A small-molecule ligand and the protein it binds are described below.
Small molecule (SMILES): CC(=O)N[C@@H]1[C@@H](O)[C@H](O)[C@@H](CO)O[C@H]1O

Sequence of chain 1.A:
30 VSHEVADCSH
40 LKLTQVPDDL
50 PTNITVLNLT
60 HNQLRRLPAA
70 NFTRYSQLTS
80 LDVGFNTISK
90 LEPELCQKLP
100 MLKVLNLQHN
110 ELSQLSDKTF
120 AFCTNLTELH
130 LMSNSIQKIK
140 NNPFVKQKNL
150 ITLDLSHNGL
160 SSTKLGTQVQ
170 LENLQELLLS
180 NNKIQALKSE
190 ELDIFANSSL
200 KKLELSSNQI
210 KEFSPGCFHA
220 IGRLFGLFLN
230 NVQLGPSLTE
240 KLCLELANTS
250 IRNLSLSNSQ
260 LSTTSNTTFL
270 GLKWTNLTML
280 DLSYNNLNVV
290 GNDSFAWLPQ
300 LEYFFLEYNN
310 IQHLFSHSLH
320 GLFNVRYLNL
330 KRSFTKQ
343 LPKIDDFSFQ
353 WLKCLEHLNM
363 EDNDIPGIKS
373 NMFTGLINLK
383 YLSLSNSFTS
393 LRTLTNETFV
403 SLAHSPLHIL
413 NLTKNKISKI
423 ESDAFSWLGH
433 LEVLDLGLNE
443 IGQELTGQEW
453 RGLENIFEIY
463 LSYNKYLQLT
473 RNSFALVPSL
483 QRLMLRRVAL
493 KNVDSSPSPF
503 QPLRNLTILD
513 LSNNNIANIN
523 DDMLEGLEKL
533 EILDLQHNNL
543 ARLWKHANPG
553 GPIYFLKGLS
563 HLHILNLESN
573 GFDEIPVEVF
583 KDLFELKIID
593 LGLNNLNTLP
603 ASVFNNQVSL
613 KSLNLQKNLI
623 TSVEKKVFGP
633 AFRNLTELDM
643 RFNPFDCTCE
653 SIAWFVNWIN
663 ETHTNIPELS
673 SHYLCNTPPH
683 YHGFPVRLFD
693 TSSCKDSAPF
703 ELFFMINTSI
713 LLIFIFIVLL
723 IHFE

Binding-site contacts:
Ligand atom C8 contacts residue ASN291 of chain 1.A at 4.2 Å.
Ligand atom C6 contacts residue SER315 of chain 1.A at 4.3 Å.
Ligand atom C7 contacts residue PHE314 of chain 1.A at 4.3 Å (hydrophobic).
Ligand atom N2 contacts residue ASN291 of chain 1.A at 2.9 Å (h-bond).
Ligand atom C7 contacts residue ASN291 of chain 1.A at 3.2 Å.
Ligand atom O7 contacts residue ASN291 of chain 1.A at 3.1 Å (h-bond).
Ligand atom C5 contacts residue ASN291 of chain 1.A at 3.7 Å.
Ligand atom C8 contacts residue GLY290 of chain 1.A at 4.2 Å.
Ligand atom C2 contacts residue ASN291 of chain 1.A at 2.5 Å.
Ligand atom C8 contacts residue PHE314 of chain 1.A at 3.6 Å (hydrophobic).
Ligand atom N2 contacts residue PHE314 of chain 1.A at 3.7 Å.
Ligand atom C4 contacts residue ASN291 of chain 1.A at 4.2 Å.
Ligand atom O5 contacts residue ASN291 of chain 1.A at 2.4 Å (h-bond).
Ligand atom C1 contacts residue ASN291 of chain 1.A at 1.4 Å.
Ligand atom C3 contacts residue ASN291 of chain 1.A at 3.8 Å.
Ligand atom C5 contacts residue SER315 of chain 1.A at 4.5 Å.